Sequence of chain 1.A:
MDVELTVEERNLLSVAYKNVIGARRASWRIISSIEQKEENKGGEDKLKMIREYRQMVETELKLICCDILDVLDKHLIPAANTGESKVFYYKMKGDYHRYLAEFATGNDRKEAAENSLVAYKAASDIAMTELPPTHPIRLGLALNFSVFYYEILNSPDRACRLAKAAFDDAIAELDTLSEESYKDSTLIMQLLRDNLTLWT

The small molecule below binds the protein below.
Small molecule (SMILES): CC[C@H](C)[C@@H](C=O)NC(=O)[C@@H]1CCCN1C(=O)[C@H](C)NC(=O)[C@@H](NC(=O)[C@H](C)NC(=O)[C@H](C)N)[C@@H](C)OP(=O)(O)O

Binding-site contacts:
Ligand atom CB contacts residue LEU226 of chain 1.A at 3.5 Å (hydrophobic).
Ligand atom C contacts residue ASN230 of chain 1.A at 3.9 Å.
Ligand atom N contacts residue ASN230 of chain 1.A at 3.8 Å.
Ligand atom O1P contacts residue GLU137 of chain 1.A at 4.1 Å.
Ligand atom CG2 contacts residue VAL50 of chain 1.A at 3.6 Å (hydrophobic).
Ligand atom N contacts residue ASN230 of chain 1.A at 3.0 Å (h-bond).
Ligand atom O2P contacts residue ARG133 of chain 1.A at 3.3 Å (salt-bridge).
Ligand atom CA contacts residue ASN179 of chain 1.A at 3.8 Å.
Ligand atom O contacts residue LEU226 of chain 1.A at 3.8 Å.
Ligand atom CB contacts residue ASN179 of chain 1.A at 3.4 Å.
Ligand atom CG contacts residue LEU226 of chain 1.A at 4.2 Å (hydrophobic).
Ligand atom O2P contacts residue ASN179 of chain 1.A at 4.0 Å.
Ligand atom O contacts residue LEU178 of chain 1.A at 3.5 Å.
Ligand atom CG1 contacts residue LYS53 of chain 1.A at 3.9 Å.
Ligand atom O1P contacts residue ARG60 of chain 1.A at 2.4 Å (salt-bridge).
Ligand atom CD1 contacts residue LYS53 of chain 1.A at 4.0 Å.
Ligand atom P contacts residue ARG60 of chain 1.A at 3.6 Å.
Ligand atom CB contacts residue ASN179 of chain 1.A at 3.9 Å.
Ligand atom O1P contacts residue ARG133 of chain 1.A at 2.8 Å (salt-bridge).
Ligand atom CB contacts residue ASN230 of chain 1.A at 3.7 Å.
Ligand atom O contacts residue VAL50 of chain 1.A at 3.9 Å.
Ligand atom O2P contacts residue TYR134 of chain 1.A at 3.1 Å (h-bond).
Ligand atom CG2 contacts residue ASN179 of chain 1.A at 4.2 Å.
Ligand atom O contacts residue ASN230 of chain 1.A at 3.1 Å (h-bond).
Ligand atom CA contacts residue ASN230 of chain 1.A at 3.9 Å.
Ligand atom P contacts residue TYR134 of chain 1.A at 4.0 Å.
Ligand atom O3P contacts residue TYR134 of chain 1.A at 4.1 Å.
Ligand atom N contacts residue LEU233 of chain 1.A at 3.4 Å.
Ligand atom N contacts residue ASN179 of chain 1.A at 2.9 Å (h-bond).
Ligand atom CG2 contacts residue ARG133 of chain 1.A at 3.3 Å.
Ligand atom CD contacts residue LEU226 of chain 1.A at 3.7 Å (hydrophobic).
Ligand atom C contacts residue ASN230 of chain 1.A at 3.8 Å.
Ligand atom C contacts residue ASN179 of chain 1.A at 3.8 Å.
Ligand atom O1P contacts residue TYR134 of chain 1.A at 3.6 Å.
Ligand atom CG2 contacts residue VAL182 of chain 1.A at 3.5 Å (hydrophobic).
Ligand atom O3P contacts residue ARG60 of chain 1.A at 3.3 Å (salt-bridge).
Ligand atom CA contacts residue ASN179 of chain 1.A at 3.7 Å.
Ligand atom CA contacts residue ASN230 of chain 1.A at 3.9 Å.
Ligand atom P contacts residue ARG133 of chain 1.A at 3.8 Å.
Ligand atom CB contacts residue LYS126 of chain 1.A at 3.9 Å.